Sequence of chain 1.C:
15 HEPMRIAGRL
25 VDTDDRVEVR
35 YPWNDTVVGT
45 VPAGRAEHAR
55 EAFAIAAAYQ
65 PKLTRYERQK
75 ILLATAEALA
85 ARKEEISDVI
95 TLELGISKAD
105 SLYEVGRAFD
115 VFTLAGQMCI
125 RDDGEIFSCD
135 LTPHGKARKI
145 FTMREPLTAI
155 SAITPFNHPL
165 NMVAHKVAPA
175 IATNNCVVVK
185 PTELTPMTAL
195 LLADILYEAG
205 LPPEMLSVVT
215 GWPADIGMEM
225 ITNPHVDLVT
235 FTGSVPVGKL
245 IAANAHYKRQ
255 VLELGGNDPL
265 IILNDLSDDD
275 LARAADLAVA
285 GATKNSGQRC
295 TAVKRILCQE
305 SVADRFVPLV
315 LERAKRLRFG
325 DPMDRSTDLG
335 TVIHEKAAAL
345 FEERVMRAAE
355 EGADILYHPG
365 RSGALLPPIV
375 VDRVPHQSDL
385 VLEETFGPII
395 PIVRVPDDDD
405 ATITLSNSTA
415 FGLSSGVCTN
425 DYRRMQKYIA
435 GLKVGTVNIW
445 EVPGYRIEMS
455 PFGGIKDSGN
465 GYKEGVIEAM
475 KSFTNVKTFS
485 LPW

Binding-site contacts:
Ligand atom C1 contacts residue CYS294 of chain 1.C at 2.7 Å (hydrophobic).
Ligand atom O2 contacts residue ASN161 of chain 1.C at 3.2 Å (h-bond).
Ligand atom P contacts residue ARG293 of chain 1.C at 3.8 Å.
Ligand atom C1 contacts residue HIS162 of chain 1.C at 4.4 Å.
Ligand atom P contacts residue HIS162 of chain 1.C at 3.9 Å.
Ligand atom O2 contacts residue CYS294 of chain 1.C at 2.7 Å (h-bond).
Ligand atom O1P contacts residue THR295 of chain 1.C at 3.9 Å.
Ligand atom P contacts residue ARG111 of chain 1.C at 4.0 Å.
Ligand atom O3P contacts residue ARG111 of chain 1.C at 2.8 Å (salt-bridge).
Ligand atom C2 contacts residue CYS294 of chain 1.C at 1.8 Å (hydrophobic).
Ligand atom C2 contacts residue ARG293 of chain 1.C at 4.5 Å.
Ligand atom C2 contacts residue MET166 of chain 1.C at 3.6 Å (hydrophobic).
Ligand atom P contacts residue ARG450 of chain 1.C at 3.8 Å.
Ligand atom C1 contacts residue MET166 of chain 1.C at 3.2 Å (hydrophobic).
Ligand atom O3P contacts residue HIS162 of chain 1.C at 3.9 Å.
Ligand atom O2P contacts residue CYS294 of chain 1.C at 3.4 Å (h-bond).
Ligand atom O3P contacts residue ARG293 of chain 1.C at 3.6 Å.
Ligand atom O3P contacts residue ARG450 of chain 1.C at 3.1 Å (salt-bridge).
Ligand atom O2P contacts residue ARG450 of chain 1.C at 3.7 Å.
Ligand atom O1P contacts residue CYS294 of chain 1.C at 3.9 Å.
Ligand atom P contacts residue CYS294 of chain 1.C at 3.5 Å.
Ligand atom O1P contacts residue HIS162 of chain 1.C at 2.9 Å (h-bond).
Ligand atom O2 contacts residue ARG293 of chain 1.C at 3.6 Å.
Ligand atom O2P contacts residue ARG293 of chain 1.C at 3.2 Å (salt-bridge).
Ligand atom O1P contacts residue ARG111 of chain 1.C at 3.9 Å.
Ligand atom O1P contacts residue ARG293 of chain 1.C at 2.9 Å (salt-bridge).
Ligand atom O2 contacts residue HIS162 of chain 1.C at 3.8 Å.
Ligand atom P contacts residue THR295 of chain 1.C at 4.0 Å.
Ligand atom C1 contacts residue ARG450 of chain 1.C at 4.0 Å.
Ligand atom O2 contacts residue MET166 of chain 1.C at 3.8 Å.
Ligand atom O2P contacts residue PHE456 of chain 1.C at 3.9 Å.
Ligand atom C1 contacts residue PHE456 of chain 1.C at 4.0 Å (hydrophobic).
Ligand atom O2 contacts residue THR295 of chain 1.C at 4.4 Å.
Ligand atom O2P contacts residue THR295 of chain 1.C at 2.8 Å (h-bond).
Ligand atom C2 contacts residue ASN161 of chain 1.C at 4.0 Å.

The small molecule below binds the protein below.
Small molecule (SMILES): O=CCP(=O)(O)O